Sequence of chain 1.A:
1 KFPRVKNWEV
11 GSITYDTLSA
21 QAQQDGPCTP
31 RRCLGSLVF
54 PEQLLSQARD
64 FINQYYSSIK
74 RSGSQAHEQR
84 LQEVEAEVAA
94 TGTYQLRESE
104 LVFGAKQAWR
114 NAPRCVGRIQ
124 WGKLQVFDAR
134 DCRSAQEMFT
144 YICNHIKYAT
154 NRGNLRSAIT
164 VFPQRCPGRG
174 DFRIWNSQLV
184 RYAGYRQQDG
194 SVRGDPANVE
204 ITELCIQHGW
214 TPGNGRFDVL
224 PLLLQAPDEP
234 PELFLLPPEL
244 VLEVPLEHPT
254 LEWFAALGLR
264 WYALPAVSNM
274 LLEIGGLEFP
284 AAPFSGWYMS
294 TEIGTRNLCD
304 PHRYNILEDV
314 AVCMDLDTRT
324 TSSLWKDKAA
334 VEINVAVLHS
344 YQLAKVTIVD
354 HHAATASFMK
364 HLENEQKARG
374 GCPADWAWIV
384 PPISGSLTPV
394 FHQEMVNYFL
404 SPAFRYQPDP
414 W

Binding-site contacts:
Ligand atom N10 contacts residue TYR291 of chain 1.A at 4.1 Å.
Ligand atom O11 contacts residue MET292 of chain 1.A at 4.0 Å.
Ligand atom C5 contacts residue VAL270 of chain 1.A at 4.3 Å (hydrophobic).
Ligand atom C8 contacts residue PRO268 of chain 1.A at 4.2 Å (hydrophobic).
Ligand atom C7 contacts residue HEM1 of chain 1.D at 3.4 Å.
Ligand atom C6 contacts residue HEM1 of chain 1.D at 3.5 Å.
Ligand atom C3 contacts residue HEM1 of chain 1.D at 3.5 Å.
Ligand atom C4 contacts residue PHE287 of chain 1.A at 4.2 Å (hydrophobic).
Ligand atom C8 contacts residue TRP290 of chain 1.A at 4.1 Å (hydrophobic).
Ligand atom C4 contacts residue VAL270 of chain 1.A at 3.7 Å (hydrophobic).
Ligand atom N10 contacts residue HEM1 of chain 1.D at 3.4 Å.
Ligand atom C9 contacts residue HEM1 of chain 1.D at 3.8 Å.
Ligand atom O12 contacts residue TYR291 of chain 1.A at 3.2 Å.
Ligand atom N1 contacts residue HEM1 of chain 1.D at 3.4 Å.
Ligand atom N10 contacts residue TRP290 of chain 1.A at 4.1 Å.
Ligand atom N1 contacts residue GLY289 of chain 1.A at 4.3 Å.
Ligand atom O12 contacts residue TRP290 of chain 1.A at 2.9 Å (h-bond).
Ligand atom C3 contacts residue SER288 of chain 1.A at 4.3 Å.
Ligand atom N2 contacts residue SER288 of chain 1.A at 4.2 Å.
Ligand atom O11 contacts residue TYR291 of chain 1.A at 4.1 Å.
Ligand atom C3 contacts residue PHE287 of chain 1.A at 4.3 Å (hydrophobic).
Ligand atom N2 contacts residue HEM1 of chain 1.D at 3.3 Å.
Ligand atom O12 contacts residue MET292 of chain 1.A at 3.1 Å (h-bond).
Ligand atom N10 contacts residue GLU295 of chain 1.A at 4.5 Å.
Ligand atom N2 contacts residue TRP290 of chain 1.A at 3.7 Å.
Ligand atom O12 contacts residue HEM1 of chain 1.D at 3.5 Å.
Ligand atom O11 contacts residue GLU295 of chain 1.A at 3.5 Å.
Ligand atom N2 contacts residue GLY289 of chain 1.A at 3.2 Å (h-bond).
Ligand atom C3 contacts residue PRO268 of chain 1.A at 3.8 Å (hydrophobic).
Ligand atom C5 contacts residue HEM1 of chain 1.D at 3.6 Å.
Ligand atom N1 contacts residue PRO268 of chain 1.A at 3.5 Å.
Ligand atom C8 contacts residue HEM1 of chain 1.D at 3.5 Å.
Ligand atom C4 contacts residue HEM1 of chain 1.D at 3.9 Å.
Ligand atom N2 contacts residue PRO268 of chain 1.A at 3.7 Å.
Ligand atom N1 contacts residue TRP290 of chain 1.A at 3.0 Å (h-bond).
Ligand atom O11 contacts residue HEM1 of chain 1.D at 3.3 Å.
Ligand atom N10 contacts residue MET292 of chain 1.A at 3.9 Å.
Ligand atom C3 contacts residue GLY289 of chain 1.A at 3.7 Å.

This small molecule binds to this protein.
Small molecule (SMILES): O=[N+]([O-])c1cccc2cn[nH]c12